A small-molecule ligand and the protein it binds are described below.
Small molecule (SMILES): CC(C)CCC[C@@H](C)[C@H]1CC[C@H]2[C@@H]3CC=C4C[C@@H](O)CC[C@]4(C)[C@H]3CC[C@]12C

Binding-site contacts:
Ligand atom C4 contacts residue ILE309 of chain 1.F at 4.5 Å (hydrophobic).
Ligand atom C26 contacts residue VAL292 of chain 1.F at 4.2 Å (hydrophobic).
Ligand atom C27 contacts residue THR295 of chain 1.F at 4.3 Å.
Ligand atom C12 contacts residue ILE303 of chain 1.F at 4.4 Å (hydrophobic).
Ligand atom C7 contacts residue SER318 of chain 1.F at 3.3 Å.
Ligand atom C21 contacts residue ILE299 of chain 1.F at 4.2 Å (hydrophobic).
Ligand atom C18 contacts residue TYR300 of chain 1.F at 4.1 Å (hydrophobic).
Ligand atom C6 contacts residue TYR300 of chain 1.F at 3.5 Å (hydrophobic).
Ligand atom C11 contacts residue ILE303 of chain 1.F at 3.9 Å (hydrophobic).
Ligand atom C22 contacts residue PRO296 of chain 1.F at 3.8 Å (hydrophobic).
Ligand atom C15 contacts residue SER318 of chain 1.F at 4.4 Å.
Ligand atom C8 contacts residue SER318 of chain 1.F at 4.4 Å.
Ligand atom C19 contacts residue ILE303 of chain 1.F at 3.9 Å (hydrophobic).
Ligand atom C18 contacts residue ILE303 of chain 1.F at 4.0 Å (hydrophobic).
Ligand atom C16 contacts residue PRO296 of chain 1.F at 4.2 Å (hydrophobic).
Ligand atom C7 contacts residue TYR300 of chain 1.F at 3.8 Å (hydrophobic).
Ligand atom C24 contacts residue PRO296 of chain 1.F at 3.7 Å (hydrophobic).
Ligand atom C5 contacts residue TYR300 of chain 1.F at 3.8 Å (hydrophobic).
Ligand atom C6 contacts residue PHE314 of chain 1.F at 3.9 Å (hydrophobic).
Ligand atom C20 contacts residue ILE299 of chain 1.F at 4.2 Å (hydrophobic).
Ligand atom C24 contacts residue THR295 of chain 1.F at 4.3 Å.
Ligand atom C10 contacts residue TYR300 of chain 1.F at 4.3 Å (hydrophobic).
Ligand atom C18 contacts residue ILE299 of chain 1.F at 3.8 Å (hydrophobic).
Ligand atom C8 contacts residue TYR300 of chain 1.F at 3.8 Å (hydrophobic).
Ligand atom C4 contacts residue TYR300 of chain 1.F at 4.3 Å (hydrophobic).
Ligand atom C6 contacts residue SER318 of chain 1.F at 3.6 Å.
Ligand atom C19 contacts residue TYR300 of chain 1.F at 3.7 Å (hydrophobic).

Sequence of chain 1.F:
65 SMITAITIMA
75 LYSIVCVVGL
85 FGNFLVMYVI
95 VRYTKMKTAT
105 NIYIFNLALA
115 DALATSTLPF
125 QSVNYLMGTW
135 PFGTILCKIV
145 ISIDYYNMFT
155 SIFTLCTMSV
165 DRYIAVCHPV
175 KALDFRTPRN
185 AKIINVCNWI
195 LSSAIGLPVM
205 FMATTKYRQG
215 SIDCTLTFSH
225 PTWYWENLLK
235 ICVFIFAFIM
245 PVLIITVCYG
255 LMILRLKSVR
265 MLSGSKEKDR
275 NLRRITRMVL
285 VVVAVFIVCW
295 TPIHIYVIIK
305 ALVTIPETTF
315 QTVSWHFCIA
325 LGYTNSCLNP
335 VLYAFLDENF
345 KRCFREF